A small-molecule ligand and the protein it binds are described below.
Small molecule (SMILES): O=C(CCCCCCC(=O)Nc1c[nH]c(=O)[nH]c1=O)NO

Binding-site contacts:
Ligand atom N20 contacts residue ASN62 of chain 1.A at 4.0 Å.
Ligand atom O19 contacts residue ARG169 of chain 1.A at 4.3 Å.
Ligand atom O05 contacts residue TRP115 of chain 1.A at 3.4 Å (h-bond).
Ligand atom O21 contacts residue ARG169 of chain 1.A at 3.3 Å (salt-bridge).
Ligand atom C14 contacts residue ARG116 of chain 1.A at 3.5 Å.
Ligand atom O11 contacts residue ARG116 of chain 1.A at 2.8 Å (salt-bridge).
Ligand atom C18 contacts residue ARG169 of chain 1.A at 3.8 Å.
Ligand atom O01 contacts residue TRP115 of chain 1.A at 4.0 Å.
Ligand atom C18 contacts residue ASN62 of chain 1.A at 3.1 Å.
Ligand atom C07 contacts residue ARG169 of chain 1.A at 4.5 Å.
Ligand atom N03 contacts residue TRP115 of chain 1.A at 3.2 Å (h-bond).
Ligand atom N06 contacts residue TRP115 of chain 1.A at 4.4 Å.
Ligand atom O19 contacts residue ASN62 of chain 1.A at 3.1 Å (h-bond).
Ligand atom C02 contacts residue TRP115 of chain 1.A at 4.0 Å (hydrophobic).
Ligand atom N20 contacts residue ARG170 of chain 1.A at 4.0 Å.
Ligand atom O21 contacts residue TRP115 of chain 1.A at 4.3 Å.
Ligand atom O05 contacts residue LYS113 of chain 1.A at 4.2 Å.
Ligand atom N09 contacts residue ARG116 of chain 1.A at 4.1 Å.
Ligand atom N20 contacts residue ARG169 of chain 1.A at 2.8 Å (salt-bridge).
Ligand atom C10 contacts residue ARG116 of chain 1.A at 3.4 Å.
Ligand atom C13 contacts residue ARG116 of chain 1.A at 3.7 Å.
Ligand atom C08 contacts residue ARG169 of chain 1.A at 4.5 Å.
Ligand atom N09 contacts residue ARG169 of chain 1.A at 4.5 Å.
Ligand atom C02 contacts residue ARG116 of chain 1.A at 3.6 Å.
Ligand atom C15 contacts residue ARG116 of chain 1.A at 4.0 Å.
Ligand atom C15 contacts residue ARG169 of chain 1.A at 4.1 Å.
Ligand atom C04 contacts residue TRP115 of chain 1.A at 3.5 Å (hydrophobic).
Ligand atom C16 contacts residue ASN62 of chain 1.A at 4.4 Å.
Ligand atom O21 contacts residue ARG170 of chain 1.A at 2.7 Å (salt-bridge).
Ligand atom O21 contacts residue ASN62 of chain 1.A at 4.1 Å.
Ligand atom C17 contacts residue ASN62 of chain 1.A at 3.1 Å.
Ligand atom N06 contacts residue ARG169 of chain 1.A at 4.5 Å.
Ligand atom C12 contacts residue ARG116 of chain 1.A at 4.0 Å.
Ligand atom O01 contacts residue ARG116 of chain 1.A at 2.9 Å (salt-bridge).
Ligand atom C08 contacts residue ARG116 of chain 1.A at 4.1 Å.

Sequence of chain 1.A:
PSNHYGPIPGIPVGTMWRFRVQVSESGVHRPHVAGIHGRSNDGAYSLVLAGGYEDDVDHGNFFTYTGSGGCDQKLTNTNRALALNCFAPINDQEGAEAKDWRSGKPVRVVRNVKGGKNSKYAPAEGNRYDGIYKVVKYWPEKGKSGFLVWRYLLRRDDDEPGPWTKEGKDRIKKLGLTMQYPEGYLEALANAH